The protein below binds the small molecule below.
Small molecule (SMILES): CC(=O)N[C@@H]1[C@@H](O)[C@H](O)[C@@H](CO)O[C@H]1O

Sequence of chain 1.A:
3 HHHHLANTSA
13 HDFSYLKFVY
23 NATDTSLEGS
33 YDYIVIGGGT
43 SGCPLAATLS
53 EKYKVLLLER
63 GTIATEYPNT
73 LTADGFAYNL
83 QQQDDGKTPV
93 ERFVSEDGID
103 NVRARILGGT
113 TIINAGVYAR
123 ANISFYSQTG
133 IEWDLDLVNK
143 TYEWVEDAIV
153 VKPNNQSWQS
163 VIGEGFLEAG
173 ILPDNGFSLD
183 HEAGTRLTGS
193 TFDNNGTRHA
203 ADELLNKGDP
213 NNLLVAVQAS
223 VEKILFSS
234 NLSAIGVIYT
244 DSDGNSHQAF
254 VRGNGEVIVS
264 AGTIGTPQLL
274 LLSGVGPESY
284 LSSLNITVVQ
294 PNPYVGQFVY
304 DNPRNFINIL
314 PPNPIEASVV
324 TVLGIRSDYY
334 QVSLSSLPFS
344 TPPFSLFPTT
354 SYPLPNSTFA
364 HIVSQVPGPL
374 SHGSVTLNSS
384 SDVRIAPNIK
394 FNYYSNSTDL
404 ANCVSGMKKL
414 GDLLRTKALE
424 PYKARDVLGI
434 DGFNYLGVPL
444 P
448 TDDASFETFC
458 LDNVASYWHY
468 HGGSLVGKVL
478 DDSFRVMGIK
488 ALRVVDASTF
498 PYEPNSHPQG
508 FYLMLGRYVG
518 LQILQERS

Binding-site contacts:
Ligand atom C4 contacts residue ASN124 of chain 1.A at 4.2 Å.
Ligand atom N2 contacts residue SER330 of chain 1.A at 3.7 Å.
Ligand atom O7 contacts residue HIS183 of chain 1.A at 2.9 Å (h-bond).
Ligand atom N2 contacts residue HIS183 of chain 1.A at 4.4 Å.
Ligand atom C8 contacts residue ARG329 of chain 1.A at 4.3 Å.
Ligand atom C8 contacts residue GLU184 of chain 1.A at 4.2 Å.
Ligand atom C3 contacts residue SER330 of chain 1.A at 3.7 Å.
Ligand atom N2 contacts residue ASN124 of chain 1.A at 3.1 Å (h-bond).
Ligand atom O7 contacts residue TYR333 of chain 1.A at 3.5 Å (h-bond).
Ligand atom C6 contacts residue GLN130 of chain 1.A at 3.9 Å.
Ligand atom C6 contacts residue SER126 of chain 1.A at 3.7 Å.
Ligand atom C5 contacts residue SER126 of chain 1.A at 3.6 Å.
Ligand atom C7 contacts residue ASN124 of chain 1.A at 3.6 Å.
Ligand atom C3 contacts residue ASN124 of chain 1.A at 3.8 Å.
Ligand atom C8 contacts residue ILE328 of chain 1.A at 3.7 Å (hydrophobic).
Ligand atom C1 contacts residue SER126 of chain 1.A at 4.1 Å.
Ligand atom C8 contacts residue ALA185 of chain 1.A at 3.7 Å (hydrophobic).
Ligand atom C7 contacts residue HIS183 of chain 1.A at 3.4 Å.
Ligand atom C8 contacts residue SER330 of chain 1.A at 4.1 Å.
Ligand atom O7 contacts residue ARG329 of chain 1.A at 4.2 Å.
Ligand atom C1 contacts residue ASN124 of chain 1.A at 1.4 Å.
Ligand atom O7 contacts residue ASN124 of chain 1.A at 3.7 Å.
Ligand atom C8 contacts residue HIS183 of chain 1.A at 3.7 Å.
Ligand atom C2 contacts residue ASN124 of chain 1.A at 2.5 Å.
Ligand atom O5 contacts residue ASN124 of chain 1.A at 2.3 Å (h-bond).
Ligand atom C2 contacts residue SER330 of chain 1.A at 4.2 Å.
Ligand atom C7 contacts residue SER330 of chain 1.A at 3.8 Å.
Ligand atom C5 contacts residue ASN124 of chain 1.A at 3.6 Å.
Ligand atom O3 contacts residue SER330 of chain 1.A at 2.5 Å (h-bond).
Ligand atom O5 contacts residue SER126 of chain 1.A at 3.6 Å.
Ligand atom O7 contacts residue SER330 of chain 1.A at 4.0 Å.
Ligand atom O6 contacts residue GLN130 of chain 1.A at 3.0 Å (h-bond).